Sequence of chain 1.B:
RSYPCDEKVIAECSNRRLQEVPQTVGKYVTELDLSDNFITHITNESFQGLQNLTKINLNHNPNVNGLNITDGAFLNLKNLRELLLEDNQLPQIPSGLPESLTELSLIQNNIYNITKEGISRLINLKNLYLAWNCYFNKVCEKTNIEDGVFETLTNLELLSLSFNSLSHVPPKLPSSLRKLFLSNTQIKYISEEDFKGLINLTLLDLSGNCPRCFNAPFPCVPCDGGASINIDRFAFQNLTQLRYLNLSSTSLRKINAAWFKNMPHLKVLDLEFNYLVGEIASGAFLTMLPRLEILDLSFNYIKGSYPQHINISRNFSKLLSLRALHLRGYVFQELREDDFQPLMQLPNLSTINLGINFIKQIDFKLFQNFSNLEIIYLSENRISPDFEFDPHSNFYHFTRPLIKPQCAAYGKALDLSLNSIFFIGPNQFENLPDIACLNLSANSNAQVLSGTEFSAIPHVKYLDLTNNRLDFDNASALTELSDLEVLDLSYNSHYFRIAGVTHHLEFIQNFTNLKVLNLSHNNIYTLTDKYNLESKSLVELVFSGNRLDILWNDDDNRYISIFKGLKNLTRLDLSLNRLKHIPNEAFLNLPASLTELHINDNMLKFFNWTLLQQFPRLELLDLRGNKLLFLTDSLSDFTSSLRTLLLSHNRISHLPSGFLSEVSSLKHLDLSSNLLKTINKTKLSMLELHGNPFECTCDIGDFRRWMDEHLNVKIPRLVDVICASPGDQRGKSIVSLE

Binding-site contacts:
Ligand atom C5 contacts residue PHE383 of chain 1.B at 3.8 Å (hydrophobic).
Ligand atom C4 contacts residue PHE383 of chain 1.B at 3.4 Å (hydrophobic).
Ligand atom C4' contacts residue TYR326 of chain 1.B at 3.7 Å (hydrophobic).
Ligand atom C2 contacts residue PHE383 of chain 1.B at 3.4 Å (hydrophobic).
Ligand atom O4 contacts residue PHE383 of chain 1.B at 3.4 Å.
Ligand atom C3' contacts residue TYR326 of chain 1.B at 3.9 Å (hydrophobic).
Ligand atom O5' contacts residue PHE383 of chain 1.B at 4.0 Å.
Ligand atom N3 contacts residue PHE383 of chain 1.B at 3.4 Å.
Ligand atom O5' contacts residue VAL551 of chain 1.A at 3.5 Å.
Ligand atom O4' contacts residue PHE383 of chain 1.B at 3.7 Å.
Ligand atom O2 contacts residue ASP521 of chain 1.A at 3.7 Å.
Ligand atom O4' contacts residue VAL356 of chain 1.B at 3.7 Å.
Ligand atom O4 contacts residue VAL498 of chain 1.A at 3.8 Å.
Ligand atom N1 contacts residue PHE383 of chain 1.B at 3.9 Å.
Ligand atom N3 contacts residue VAL498 of chain 1.A at 4.0 Å.
Ligand atom O4 contacts residue ARG407 of chain 1.B at 3.0 Å (salt-bridge).
Ligand atom N1 contacts residue ASP523 of chain 1.A at 3.8 Å.
Ligand atom O3' contacts residue LYS328 of chain 1.B at 3.2 Å.
Ligand atom C5 contacts residue TYR331 of chain 1.B at 3.8 Å (hydrophobic).
Ligand atom C5' contacts residue TYR326 of chain 1.B at 3.7 Å (hydrophobic).
Ligand atom O2 contacts residue ASP523 of chain 1.A at 3.6 Å.
Ligand atom C4 contacts residue ASP521 of chain 1.A at 3.5 Å.
Ligand atom O2' contacts residue ASP523 of chain 1.A at 3.0 Å (salt-bridge).
Ligand atom C2' contacts residue ASP523 of chain 1.A at 3.2 Å.
Ligand atom O3' contacts residue GLY329 of chain 1.B at 3.0 Å (h-bond).
Ligand atom C5' contacts residue VAL551 of chain 1.A at 3.9 Å (hydrophobic).
Ligand atom N3 contacts residue ASP521 of chain 1.A at 2.7 Å (salt-bridge).
Ligand atom C6 contacts residue PHE383 of chain 1.B at 3.9 Å (hydrophobic).
Ligand atom C1' contacts residue ASP523 of chain 1.A at 4.0 Å.
Ligand atom C6 contacts residue VAL356 of chain 1.B at 3.8 Å (hydrophobic).
Ligand atom O2 contacts residue THR552 of chain 1.A at 3.6 Å.
Ligand atom O4 contacts residue ASP521 of chain 1.A at 3.5 Å (salt-bridge).
Ligand atom C2 contacts residue ASP521 of chain 1.A at 3.6 Å.
Ligand atom C3' contacts residue THR552 of chain 1.A at 3.9 Å.
Ligand atom O2 contacts residue PHE383 of chain 1.B at 3.5 Å.
Ligand atom O3' contacts residue TYR326 of chain 1.B at 3.5 Å.
Ligand atom C1' contacts residue VAL356 of chain 1.B at 4.0 Å (hydrophobic).
Ligand atom O5' contacts residue THR552 of chain 1.A at 3.1 Å (h-bond).
Ligand atom C2 contacts residue ASP523 of chain 1.A at 3.7 Å.
Ligand atom O2' contacts residue GLY329 of chain 1.B at 3.5 Å (h-bond).

Sequence of chain 1.A:
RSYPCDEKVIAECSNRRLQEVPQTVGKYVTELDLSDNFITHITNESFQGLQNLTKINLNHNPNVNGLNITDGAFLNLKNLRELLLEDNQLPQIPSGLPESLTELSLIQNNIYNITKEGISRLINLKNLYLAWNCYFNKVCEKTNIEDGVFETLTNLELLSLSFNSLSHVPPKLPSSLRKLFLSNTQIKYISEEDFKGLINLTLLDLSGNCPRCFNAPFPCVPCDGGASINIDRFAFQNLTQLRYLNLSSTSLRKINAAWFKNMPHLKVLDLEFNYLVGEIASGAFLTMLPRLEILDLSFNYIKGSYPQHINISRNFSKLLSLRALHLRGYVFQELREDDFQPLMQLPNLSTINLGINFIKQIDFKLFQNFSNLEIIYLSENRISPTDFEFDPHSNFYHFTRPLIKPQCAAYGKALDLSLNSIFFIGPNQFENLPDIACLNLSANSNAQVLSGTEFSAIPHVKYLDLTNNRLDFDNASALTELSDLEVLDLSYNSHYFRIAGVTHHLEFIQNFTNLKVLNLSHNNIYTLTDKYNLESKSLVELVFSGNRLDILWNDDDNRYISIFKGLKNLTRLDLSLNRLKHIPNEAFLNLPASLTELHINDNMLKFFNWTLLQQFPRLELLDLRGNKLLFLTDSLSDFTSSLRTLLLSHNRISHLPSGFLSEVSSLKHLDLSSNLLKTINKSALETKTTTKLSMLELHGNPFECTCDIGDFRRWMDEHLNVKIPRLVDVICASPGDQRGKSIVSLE

The small molecule below binds the protein below.
Small molecule (SMILES): O=c1ccn([C@@H]2O[C@H](CO)[C@@H](O)[C@H]2O)c(=O)[nH]1